Binding-site contacts:
Ligand atom C13 contacts residue ARG224 of chain 51.A at 4.2 Å.
Ligand atom C3 contacts residue ARG98 of chain 51.A at 3.2 Å.
Ligand atom C3 contacts residue TRP117 of chain 51.A at 3.5 Å (hydrophobic).
Ligand atom N1 contacts residue ARG98 of chain 51.A at 4.3 Å.
Ligand atom C3 contacts residue ARG224 of chain 51.A at 3.5 Å.
Ligand atom O1S contacts residue ARG98 of chain 51.A at 3.6 Å.
Ligand atom C16 contacts residue TRP117 of chain 51.A at 3.7 Å (hydrophobic).
Ligand atom O1S contacts residue THR226 of chain 51.A at 4.3 Å.
Ligand atom N1 contacts residue ARG224 of chain 51.A at 4.2 Å.
Ligand atom C2 contacts residue ARG98 of chain 51.A at 3.4 Å.
Ligand atom C1 contacts residue ARG98 of chain 51.A at 3.2 Å.
Ligand atom S1 contacts residue ARG98 of chain 51.A at 4.4 Å.
Ligand atom C15 contacts residue TRP117 of chain 51.A at 4.2 Å (hydrophobic).
Ligand atom C14 contacts residue ARG224 of chain 51.A at 4.5 Å.
Ligand atom O1S contacts residue ASP228 of chain 51.A at 3.6 Å.
Ligand atom O3S contacts residue THR226 of chain 51.A at 4.0 Å.
Ligand atom C15 contacts residue ARG224 of chain 51.A at 3.3 Å.
Ligand atom C16 contacts residue ARG224 of chain 51.A at 4.0 Å.
Ligand atom N1 contacts residue TRP117 of chain 51.A at 4.1 Å.
Ligand atom C1 contacts residue ARG224 of chain 51.A at 3.8 Å.
Ligand atom C2 contacts residue ARG224 of chain 51.A at 3.8 Å.

Sequence of chain 51.A:
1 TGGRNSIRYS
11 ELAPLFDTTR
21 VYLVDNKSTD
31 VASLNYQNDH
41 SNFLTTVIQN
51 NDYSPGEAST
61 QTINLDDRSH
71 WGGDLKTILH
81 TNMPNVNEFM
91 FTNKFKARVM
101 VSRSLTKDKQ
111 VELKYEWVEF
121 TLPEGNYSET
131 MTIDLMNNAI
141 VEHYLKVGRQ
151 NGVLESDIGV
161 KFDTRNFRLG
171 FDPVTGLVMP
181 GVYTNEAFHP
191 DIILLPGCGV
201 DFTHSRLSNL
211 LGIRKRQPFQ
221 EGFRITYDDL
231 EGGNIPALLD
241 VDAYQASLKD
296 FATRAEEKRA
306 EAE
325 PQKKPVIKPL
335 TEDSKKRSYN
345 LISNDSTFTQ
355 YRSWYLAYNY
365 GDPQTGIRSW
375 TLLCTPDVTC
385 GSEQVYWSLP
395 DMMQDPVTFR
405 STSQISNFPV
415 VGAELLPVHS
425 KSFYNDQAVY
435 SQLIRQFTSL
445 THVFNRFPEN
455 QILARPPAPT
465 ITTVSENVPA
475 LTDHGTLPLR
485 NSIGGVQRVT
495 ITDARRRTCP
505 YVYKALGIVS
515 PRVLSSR

This protein binds this small molecule.
Small molecule (SMILES): CCCCCCCCCCCC[N+](C)(C)CCCS(=O)(=O)O